A small-molecule ligand and the protein it binds are described below.
Small molecule (SMILES): Cc1cc(CCCOc2c(C)cc(-c3noc(C(F)(F)F)n3)cc2C)on1

Binding-site contacts:
Ligand atom C1C contacts residue MET214 of chain 2.A at 3.5 Å (hydrophobic).
Ligand atom O1A contacts residue TYR144 of chain 2.A at 3.1 Å.
Ligand atom F3 contacts residue MET143 of chain 2.A at 3.3 Å.
Ligand atom O1B contacts residue ILE98 of chain 2.A at 3.0 Å.
Ligand atom F3 contacts residue SER167 of chain 2.A at 3.8 Å.
Ligand atom F2 contacts residue VAL168 of chain 2.A at 2.6 Å.
Ligand atom CM3 contacts residue TYR190 of chain 2.A at 3.5 Å (hydrophobic).
Ligand atom C1B contacts residue LEU181 of chain 2.A at 3.7 Å (hydrophobic).
Ligand atom CM6 contacts residue MET214 of chain 2.A at 3.5 Å (hydrophobic).
Ligand atom F3 contacts residue ALA166 of chain 2.A at 2.8 Å.
Ligand atom C5B contacts residue LEU181 of chain 2.A at 3.4 Å (hydrophobic).
Ligand atom C3A contacts residue PHE179 of chain 2.A at 3.4 Å (hydrophobic).
Ligand atom C1B contacts residue ILE98 of chain 2.A at 3.6 Å (hydrophobic).
Ligand atom CM6 contacts residue TYR144 of chain 2.A at 3.3 Å (hydrophobic).
Ligand atom N1A contacts residue PHE179 of chain 2.A at 3.7 Å.
Ligand atom N1A contacts residue TYR144 of chain 2.A at 3.1 Å.
Ligand atom C4B contacts residue LEU181 of chain 2.A at 3.5 Å (hydrophobic).
Ligand atom CM3 contacts residue ASN212 of chain 2.A at 3.5 Å.
Ligand atom C5 contacts residue MET214 of chain 2.A at 3.5 Å (hydrophobic).
Ligand atom CM2 contacts residue ILE122 of chain 2.A at 3.5 Å (hydrophobic).
Ligand atom C3A contacts residue TYR144 of chain 2.A at 3.4 Å (hydrophobic).
Ligand atom N3A contacts residue PHE179 of chain 2.A at 3.2 Å.
Ligand atom C4 contacts residue TYR190 of chain 2.A at 3.4 Å (hydrophobic).
Ligand atom CM6 contacts residue LEU184 of chain 2.A at 3.0 Å (hydrophobic).
Ligand atom F1 contacts residue PHE179 of chain 2.A at 3.8 Å.
Ligand atom F2 contacts residue TYR142 of chain 2.A at 3.6 Å.
Ligand atom CM4 contacts residue PHE179 of chain 2.A at 3.8 Å (hydrophobic).
Ligand atom C5B contacts residue TYR144 of chain 2.A at 3.5 Å (hydrophobic).
Ligand atom F3 contacts residue TYR144 of chain 2.A at 2.9 Å.
Ligand atom F2 contacts residue PHE179 of chain 2.A at 3.3 Å.
Ligand atom C2A contacts residue TYR144 of chain 2.A at 3.5 Å (hydrophobic).
Ligand atom F1 contacts residue TYR142 of chain 2.A at 3.6 Å.
Ligand atom N1A contacts residue LEU181 of chain 2.A at 3.7 Å.
Ligand atom F3 contacts residue TYR142 of chain 2.A at 2.8 Å.
Ligand atom O1 contacts residue MET214 of chain 2.A at 3.5 Å (h-bond).
Ligand atom N3A contacts residue TYR144 of chain 2.A at 3.7 Å.
Ligand atom CM4 contacts residue TYR142 of chain 2.A at 3.5 Å (hydrophobic).
Ligand atom C6B contacts residue LEU181 of chain 2.A at 3.4 Å (hydrophobic).
Ligand atom C2A contacts residue PHE179 of chain 2.A at 3.6 Å (hydrophobic).
Ligand atom F1 contacts residue LEU217 of chain 2.A at 3.4 Å.

Sequence of chain 2.A:
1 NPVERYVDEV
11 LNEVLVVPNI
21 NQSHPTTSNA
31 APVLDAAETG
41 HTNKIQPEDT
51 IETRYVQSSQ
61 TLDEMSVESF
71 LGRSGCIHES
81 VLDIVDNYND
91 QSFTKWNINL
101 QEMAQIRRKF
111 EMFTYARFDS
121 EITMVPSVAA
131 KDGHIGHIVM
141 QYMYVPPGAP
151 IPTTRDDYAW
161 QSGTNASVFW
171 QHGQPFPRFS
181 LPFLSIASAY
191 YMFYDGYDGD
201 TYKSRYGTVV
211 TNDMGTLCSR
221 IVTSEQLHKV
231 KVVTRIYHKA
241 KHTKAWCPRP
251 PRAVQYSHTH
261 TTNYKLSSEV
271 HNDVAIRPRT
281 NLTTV

Sequence of chain 2.C:
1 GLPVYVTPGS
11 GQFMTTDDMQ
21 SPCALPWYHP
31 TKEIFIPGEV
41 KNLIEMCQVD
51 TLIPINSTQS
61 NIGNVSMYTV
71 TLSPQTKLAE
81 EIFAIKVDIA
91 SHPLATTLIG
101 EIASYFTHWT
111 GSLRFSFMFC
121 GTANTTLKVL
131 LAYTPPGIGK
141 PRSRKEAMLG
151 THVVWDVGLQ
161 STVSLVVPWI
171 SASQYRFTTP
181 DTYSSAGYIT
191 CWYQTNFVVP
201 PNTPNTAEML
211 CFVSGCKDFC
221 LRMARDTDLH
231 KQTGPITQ